Binding-site contacts:
Ligand atom C2 contacts residue ASP35 of chain 1.A at 3.3 Å.
Ligand atom C18 contacts residue GLY78 of chain 1.A at 3.6 Å.
Ligand atom N contacts residue GLY37 of chain 1.A at 3.0 Å (h-bond).
Ligand atom C7 contacts residue SER81 of chain 1.A at 3.4 Å.
Ligand atom N contacts residue ASP79 of chain 1.A at 3.0 Å (salt-bridge).
Ligand atom C3 contacts residue ASP35 of chain 1.A at 3.3 Å.
Ligand atom O contacts residue THR222 of chain 1.A at 3.0 Å (h-bond).
Ligand atom CD2 contacts residue ILE225 of chain 1.A at 3.3 Å (hydrophobic).
Ligand atom C15 contacts residue ASP218 of chain 1.A at 3.5 Å.
Ligand atom C10 contacts residue ASP218 of chain 1.A at 3.4 Å.
Ligand atom N contacts residue GLY220 of chain 1.A at 2.9 Å (h-bond).
Ligand atom C2 contacts residue ASP218 of chain 1.A at 3.5 Å.
Ligand atom C10 contacts residue GLY37 of chain 1.A at 3.2 Å.
Ligand atom O contacts residue TRP194 of chain 1.A at 3.2 Å (h-bond).
Ligand atom C18 contacts residue TRP294 of chain 1.A at 3.4 Å (hydrophobic).
Ligand atom O contacts residue ASP79 of chain 1.A at 3.6 Å (salt-bridge).
Ligand atom C17 contacts residue ILE298 of chain 1.A at 3.4 Å (hydrophobic).
Ligand atom O contacts residue GLY78 of chain 1.A at 3.2 Å (h-bond).
Ligand atom C8 contacts residue ASP33 of chain 1.A at 3.3 Å.
Ligand atom C contacts residue GLY37 of chain 1.A at 3.6 Å.
Ligand atom C7 contacts residue ASP79 of chain 1.A at 3.6 Å.
Ligand atom C6 contacts residue ASP33 of chain 1.A at 3.2 Å.
Ligand atom O contacts residue TYR77 of chain 1.A at 3.5 Å.
Ligand atom CD2 contacts residue GLU16 of chain 1.A at 3.4 Å.
Ligand atom CA contacts residue THR222 of chain 1.A at 3.5 Å.
Ligand atom CA contacts residue GLY220 of chain 1.A at 3.6 Å.
Ligand atom CA contacts residue THR221 of chain 1.A at 3.4 Å.
Ligand atom C9 contacts residue PHE114 of chain 1.A at 3.6 Å (hydrophobic).
Ligand atom C12 contacts residue ASP218 of chain 1.A at 3.2 Å.
Ligand atom O contacts residue GLY78 of chain 1.A at 2.8 Å (h-bond).
Ligand atom N2 contacts residue ASP218 of chain 1.A at 2.8 Å (salt-bridge).
Ligand atom CB contacts residue THR222 of chain 1.A at 3.5 Å.
Ligand atom ND1 contacts residue ASP79 of chain 1.A at 3.5 Å.
Ligand atom N contacts residue THR222 of chain 1.A at 2.9 Å (h-bond).
Ligand atom N contacts residue THR221 of chain 1.A at 3.6 Å.
Ligand atom CE2 contacts residue GLU16 of chain 1.A at 3.0 Å.
Ligand atom O contacts residue THR221 of chain 1.A at 3.3 Å.
Ligand atom C3 contacts residue GLY220 of chain 1.A at 3.4 Å.
Ligand atom CG2 contacts residue SER76 of chain 1.A at 3.5 Å.
Ligand atom C contacts residue THR221 of chain 1.A at 3.6 Å.

The protein below binds the small molecule below.
Small molecule (SMILES): CC(C)[C@H](NC(=O)[C@H](Cc1ccccc1)NC[C@H](Cc1ccccc1)NC(=O)[C@H](Cc1cnc[nH]1)NC(=O)[C@H](Cc1ccccc1)NC(=O)[C@@H]1C=CC=N1)C(N)=O

Sequence of chain 1.A:
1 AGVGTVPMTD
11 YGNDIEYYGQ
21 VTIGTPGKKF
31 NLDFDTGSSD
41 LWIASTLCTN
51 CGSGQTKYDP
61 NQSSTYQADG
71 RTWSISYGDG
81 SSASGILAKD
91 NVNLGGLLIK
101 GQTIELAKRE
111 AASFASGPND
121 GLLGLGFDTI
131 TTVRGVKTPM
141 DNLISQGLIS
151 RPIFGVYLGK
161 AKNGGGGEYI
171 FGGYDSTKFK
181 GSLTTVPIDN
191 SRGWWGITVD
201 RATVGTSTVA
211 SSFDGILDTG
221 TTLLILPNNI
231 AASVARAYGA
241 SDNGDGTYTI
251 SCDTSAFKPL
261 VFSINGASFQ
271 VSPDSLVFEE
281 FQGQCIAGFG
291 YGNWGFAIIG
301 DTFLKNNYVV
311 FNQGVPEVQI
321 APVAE